Sequence of chain 1.A:
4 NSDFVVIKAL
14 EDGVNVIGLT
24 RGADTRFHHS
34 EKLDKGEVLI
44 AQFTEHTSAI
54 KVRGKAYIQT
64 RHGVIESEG

Binding-site contacts:
Ligand atom CA contacts residue THR28 of chain 1.A at 3.2 Å.
Ligand atom O contacts residue THR47 of chain 1.B at 3.6 Å (h-bond).
Ligand atom C contacts residue SER51 of chain 1.A at 3.6 Å.
Ligand atom C contacts residue GLY25 of chain 1.A at 3.5 Å.
Ligand atom CB contacts residue THR28 of chain 1.A at 3.6 Å.
Ligand atom CZ3 contacts residue HIS32 of chain 1.B at 3.8 Å.
Ligand atom CZ2 contacts residue ALA44 of chain 1.B at 4.0 Å (hydrophobic).
Ligand atom OXT contacts residue THR47 of chain 1.B at 2.6 Å (h-bond).
Ligand atom O contacts residue SER51 of chain 1.A at 2.9 Å (h-bond).
Ligand atom NE1 contacts residue ALA44 of chain 1.B at 3.7 Å.
Ligand atom C contacts residue THR50 of chain 1.B at 3.9 Å.
Ligand atom CD1 contacts residue GLN45 of chain 1.B at 3.6 Å.
Ligand atom O contacts residue ARG24 of chain 1.A at 3.5 Å.
Ligand atom CH2 contacts residue GLY21 of chain 1.B at 3.4 Å.
Ligand atom CD1 contacts residue SER51 of chain 1.A at 3.6 Å.
Ligand atom CG contacts residue SER51 of chain 1.A at 4.0 Å.
Ligand atom O contacts residue THR23 of chain 1.A at 4.0 Å.
Ligand atom N contacts residue THR23 of chain 1.A at 2.7 Å (h-bond).
Ligand atom CE2 contacts residue ALA44 of chain 1.B at 4.0 Å (hydrophobic).
Ligand atom O contacts residue GLY25 of chain 1.A at 3.0 Å (h-bond).
Ligand atom CD1 contacts residue THR47 of chain 1.B at 3.8 Å.
Ligand atom CB contacts residue THR23 of chain 1.A at 3.7 Å.
Ligand atom NE1 contacts residue GLN45 of chain 1.B at 2.9 Å (h-bond).
Ligand atom OXT contacts residue GLY25 of chain 1.A at 4.0 Å.
Ligand atom CB contacts residue SER51 of chain 1.A at 3.5 Å.
Ligand atom CZ3 contacts residue GLY21 of chain 1.B at 3.6 Å.
Ligand atom CE3 contacts residue HIS32 of chain 1.B at 3.8 Å.
Ligand atom CA contacts residue SER51 of chain 1.A at 4.0 Å.
Ligand atom CD2 contacts residue THR50 of chain 1.B at 3.9 Å.
Ligand atom N contacts residue ASP27 of chain 1.A at 3.4 Å (salt-bridge).
Ligand atom C contacts residue THR47 of chain 1.B at 3.4 Å.
Ligand atom N contacts residue ARG24 of chain 1.A at 4.0 Å.
Ligand atom CZ2 contacts residue ILE53 of chain 1.B at 3.8 Å (hydrophobic).
Ligand atom CA contacts residue GLY25 of chain 1.A at 3.5 Å.
Ligand atom CA contacts residue THR23 of chain 1.A at 3.7 Å.
Ligand atom OXT contacts residue HIS49 of chain 1.B at 3.8 Å.
Ligand atom N contacts residue GLY25 of chain 1.A at 2.8 Å (h-bond).
Ligand atom N contacts residue THR28 of chain 1.A at 2.9 Å (h-bond).
Ligand atom OXT contacts residue THR50 of chain 1.B at 2.8 Å (h-bond).
Ligand atom CZ2 contacts residue THR50 of chain 1.B at 3.9 Å.

The protein below binds the small molecule below.
Small molecule (SMILES): N[C@@H](Cc1c[nH]c2ccccc12)C(=O)O

Sequence of chain 1.B:
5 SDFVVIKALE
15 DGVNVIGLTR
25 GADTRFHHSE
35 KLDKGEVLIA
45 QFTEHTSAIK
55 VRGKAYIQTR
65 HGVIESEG